Binding-site contacts:
Ligand atom OAH contacts residue ALA126 of chain 1.A at 3.1 Å (h-bond).
Ligand atom OAH contacts residue ASP125 of chain 1.A at 3.3 Å.
Ligand atom OAF contacts residue GLY124 of chain 1.A at 3.7 Å.
Ligand atom CAL contacts residue ARG84 of chain 1.A at 3.7 Å.
Ligand atom SAS contacts residue VAL196 of chain 1.A at 3.4 Å.
Ligand atom CAK contacts residue ARG84 of chain 1.A at 3.5 Å.
Ligand atom OAQ contacts residue MG1 of chain 1.H at 2.6 Å.
Ligand atom CAU contacts residue ARG84 of chain 1.A at 3.6 Å.
Ligand atom OAG contacts residue VAL123 of chain 1.A at 3.4 Å (h-bond).
Ligand atom OAH contacts residue VAL123 of chain 1.A at 3.7 Å.
Ligand atom CAL contacts residue ASP197 of chain 1.A at 3.6 Å.
Ligand atom OAH contacts residue ASP197 of chain 1.A at 3.7 Å.
Ligand atom CAX contacts residue TYR127 of chain 1.A at 3.6 Å (hydrophobic).
Ligand atom OAI contacts residue LYS77 of chain 1.A at 2.5 Å (salt-bridge).
Ligand atom PAZ contacts residue MG1 of chain 1.H at 3.2 Å.
Ligand atom OAG contacts residue ASP122 of chain 1.A at 3.2 Å (salt-bridge).
Ligand atom OAP contacts residue ARG84 of chain 1.A at 3.8 Å.
Ligand atom OAP contacts residue GLN163 of chain 1.A at 3.5 Å (h-bond).
Ligand atom OAC contacts residue LYS232 of chain 1.A at 2.8 Å (salt-bridge).
Ligand atom OAG contacts residue MG1 of chain 1.H at 2.9 Å.
Ligand atom CAM contacts residue VAL196 of chain 1.A at 3.8 Å (hydrophobic).
Ligand atom OAB contacts residue GLN163 of chain 1.A at 3.4 Å (h-bond).
Ligand atom PAZ contacts residue LYS232 of chain 1.A at 3.5 Å.
Ligand atom OAQ contacts residue LYS232 of chain 1.A at 3.5 Å (salt-bridge).
Ligand atom CAM contacts residue TYR127 of chain 1.A at 3.4 Å (hydrophobic).
Ligand atom OAF contacts residue MG1 of chain 1.H at 3.7 Å.
Ligand atom NAY contacts residue GLN163 of chain 1.A at 3.8 Å.
Ligand atom OAE contacts residue ARG84 of chain 1.A at 3.4 Å (salt-bridge).
Ligand atom OAH contacts residue MG1 of chain 1.H at 2.8 Å.
Ligand atom OAC contacts residue LYS82 of chain 1.A at 3.5 Å (salt-bridge).
Ligand atom OAQ contacts residue ASP122 of chain 1.A at 3.6 Å.
Ligand atom OAG contacts residue GLY124 of chain 1.A at 3.4 Å.
Ligand atom FAJ contacts residue ARG84 of chain 1.A at 3.5 Å.
Ligand atom OAF contacts residue ASP125 of chain 1.A at 2.7 Å (salt-bridge).
Ligand atom CAV contacts residue GLN163 of chain 1.A at 3.5 Å.
Ligand atom OAO contacts residue GLN163 of chain 1.A at 3.6 Å.
Ligand atom OAG contacts residue LYS232 of chain 1.A at 3.7 Å.
Ligand atom OAD contacts residue ASP125 of chain 1.A at 2.8 Å (salt-bridge).
Ligand atom PBB contacts residue ARG84 of chain 1.A at 3.8 Å.
Ligand atom OAR contacts residue ARG84 of chain 1.A at 3.1 Å (salt-bridge).

This protein binds this small molecule.
Small molecule (SMILES): Nc1nc(=O)n([C@@H]2CS[C@H](COP(=O)(O)OP(=O)(O)OP(=O)(O)O)O2)cc1F

Sequence of chain 1.A:
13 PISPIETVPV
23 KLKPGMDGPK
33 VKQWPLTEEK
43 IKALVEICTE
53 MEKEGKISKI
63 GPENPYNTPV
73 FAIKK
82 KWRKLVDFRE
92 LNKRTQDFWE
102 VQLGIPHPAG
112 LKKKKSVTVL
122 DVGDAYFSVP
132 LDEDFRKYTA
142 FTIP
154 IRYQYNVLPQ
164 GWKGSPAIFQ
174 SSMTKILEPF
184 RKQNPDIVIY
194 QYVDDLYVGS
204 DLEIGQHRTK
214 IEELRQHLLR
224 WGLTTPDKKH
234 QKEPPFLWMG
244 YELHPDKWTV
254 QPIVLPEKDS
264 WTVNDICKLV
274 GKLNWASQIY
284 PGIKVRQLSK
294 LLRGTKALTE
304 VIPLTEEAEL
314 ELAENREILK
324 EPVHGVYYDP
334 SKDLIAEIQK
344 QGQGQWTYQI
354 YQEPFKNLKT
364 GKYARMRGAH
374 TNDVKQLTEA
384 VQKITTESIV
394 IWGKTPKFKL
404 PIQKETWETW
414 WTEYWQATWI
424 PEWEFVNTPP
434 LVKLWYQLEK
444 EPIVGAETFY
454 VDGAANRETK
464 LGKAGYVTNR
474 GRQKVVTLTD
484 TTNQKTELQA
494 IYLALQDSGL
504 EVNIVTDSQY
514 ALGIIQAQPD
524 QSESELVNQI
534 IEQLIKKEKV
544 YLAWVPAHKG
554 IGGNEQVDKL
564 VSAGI